This small molecule binds to this protein.
Small molecule (SMILES): CC(=O)N[C@@H]1[C@@H](O)[C@H](O)[C@@H](CO)O[C@H]1O

Binding-site contacts:
Ligand atom N2 contacts residue LEU238 of chain 1.A at 4.3 Å.
Ligand atom C2 contacts residue ASN242 of chain 1.A at 2.7 Å.
Ligand atom O7 contacts residue LYS241 of chain 1.A at 4.2 Å.
Ligand atom C4 contacts residue ASN242 of chain 1.A at 4.2 Å.
Ligand atom C7 contacts residue LYS163 of chain 1.A at 3.7 Å.
Ligand atom C5 contacts residue ASN242 of chain 1.A at 3.7 Å.
Ligand atom C7 contacts residue ASN242 of chain 1.A at 3.7 Å.
Ligand atom C8 contacts residue LYS163 of chain 1.A at 2.7 Å.
Ligand atom N2 contacts residue LYS163 of chain 1.A at 4.5 Å.
Ligand atom C7 contacts residue LEU238 of chain 1.A at 4.0 Å (hydrophobic).
Ligand atom O5 contacts residue ASN242 of chain 1.A at 2.4 Å (h-bond).
Ligand atom C8 contacts residue ASP237 of chain 1.A at 4.0 Å.
Ligand atom C1 contacts residue ASN242 of chain 1.A at 1.8 Å.
Ligand atom C3 contacts residue ASN242 of chain 1.A at 3.9 Å.
Ligand atom O7 contacts residue ASN242 of chain 1.A at 4.1 Å.
Ligand atom O7 contacts residue ASP237 of chain 1.A at 4.0 Å.
Ligand atom C8 contacts residue LEU238 of chain 1.A at 3.5 Å (hydrophobic).
Ligand atom N2 contacts residue ASN242 of chain 1.A at 2.9 Å (h-bond).
Ligand atom O7 contacts residue LYS163 of chain 1.A at 4.5 Å.

Sequence of chain 1.A:
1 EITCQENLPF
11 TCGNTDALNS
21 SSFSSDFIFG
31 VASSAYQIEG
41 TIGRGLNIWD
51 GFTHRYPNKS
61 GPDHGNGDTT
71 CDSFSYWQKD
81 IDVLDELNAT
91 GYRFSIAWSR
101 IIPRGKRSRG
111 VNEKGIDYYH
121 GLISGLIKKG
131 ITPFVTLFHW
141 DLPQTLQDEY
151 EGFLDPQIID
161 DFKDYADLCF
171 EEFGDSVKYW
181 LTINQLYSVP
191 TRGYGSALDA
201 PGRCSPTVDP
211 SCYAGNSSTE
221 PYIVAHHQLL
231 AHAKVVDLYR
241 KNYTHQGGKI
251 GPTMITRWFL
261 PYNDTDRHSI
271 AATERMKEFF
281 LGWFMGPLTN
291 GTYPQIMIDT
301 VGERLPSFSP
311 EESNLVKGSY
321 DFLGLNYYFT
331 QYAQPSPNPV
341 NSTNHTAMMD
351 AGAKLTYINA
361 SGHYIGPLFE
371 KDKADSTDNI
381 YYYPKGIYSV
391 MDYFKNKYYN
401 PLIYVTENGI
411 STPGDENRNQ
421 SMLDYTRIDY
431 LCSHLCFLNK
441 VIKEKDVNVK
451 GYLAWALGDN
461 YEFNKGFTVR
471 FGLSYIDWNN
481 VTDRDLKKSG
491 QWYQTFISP